Binding-site contacts:
Ligand atom O4 contacts residue TYR152 of chain 1.A at 2.9 Å (h-bond).
Ligand atom C13 contacts residue TRP109 of chain 1.A at 3.2 Å (hydrophobic).
Ligand atom N3 contacts residue MET58 of chain 1.A at 3.7 Å.
Ligand atom CD contacts residue TRP109 of chain 1.A at 3.7 Å (hydrophobic).
Ligand atom O contacts residue LYS150 of chain 1.A at 2.7 Å (salt-bridge).
Ligand atom C12 contacts residue TRP109 of chain 1.A at 3.2 Å (hydrophobic).
Ligand atom C2 contacts residue PHE55 of chain 1.A at 3.7 Å (hydrophobic).
Ligand atom C4A contacts residue MET58 of chain 1.A at 3.2 Å (hydrophobic).
Ligand atom C16 contacts residue TYR152 of chain 1.A at 3.4 Å (hydrophobic).
Ligand atom C17 contacts residue LYS150 of chain 1.A at 3.8 Å.
Ligand atom C9 contacts residue TYR152 of chain 1.A at 3.8 Å (hydrophobic).
Ligand atom C9 contacts residue TYR83 of chain 1.A at 3.7 Å (hydrophobic).
Ligand atom C15 contacts residue TYR152 of chain 1.A at 3.3 Å (hydrophobic).
Ligand atom O contacts residue ARG148 of chain 1.A at 3.4 Å (salt-bridge).
Ligand atom NA2 contacts residue MET58 of chain 1.A at 3.8 Å.
Ligand atom OE1 contacts residue TRP109 of chain 1.A at 3.5 Å.
Ligand atom C4 contacts residue MET58 of chain 1.A at 3.8 Å (hydrophobic).
Ligand atom NA2 contacts residue PHE55 of chain 1.A at 3.7 Å.
Ligand atom C14 contacts residue TYR152 of chain 1.A at 3.8 Å (hydrophobic).
Ligand atom C7 contacts residue TYR83 of chain 1.A at 3.8 Å (hydrophobic).
Ligand atom C18 contacts residue TRP109 of chain 1.A at 3.5 Å (hydrophobic).
Ligand atom N3 contacts residue GLU61 of chain 1.A at 2.6 Å (salt-bridge).
Ligand atom O4 contacts residue GLU61 of chain 1.A at 3.6 Å (salt-bridge).
Ligand atom C2 contacts residue GLU61 of chain 1.A at 3.6 Å.
Ligand atom C16 contacts residue TYR83 of chain 1.A at 3.7 Å (hydrophobic).
Ligand atom C2 contacts residue LEU56 of chain 1.A at 3.6 Å (hydrophobic).
Ligand atom C6 contacts residue TYR152 of chain 1.A at 3.5 Å (hydrophobic).
Ligand atom N8 contacts residue PRO81 of chain 1.A at 3.7 Å.
Ligand atom C15 contacts residue TYR83 of chain 1.A at 3.4 Å (hydrophobic).
Ligand atom N contacts residue ARG148 of chain 1.A at 3.4 Å (salt-bridge).
Ligand atom C4 contacts residue TYR152 of chain 1.A at 3.8 Å (hydrophobic).
Ligand atom OE1 contacts residue LYS18 of chain 1.A at 3.6 Å.
Ligand atom C4 contacts residue GLU61 of chain 1.A at 3.5 Å.
Ligand atom O5 contacts residue PHE85 of chain 1.A at 3.6 Å.
Ligand atom O4 contacts residue ARG148 of chain 1.A at 3.0 Å (salt-bridge).
Ligand atom NA2 contacts residue GLU61 of chain 1.A at 2.9 Å (salt-bridge).
Ligand atom NA2 contacts residue LEU56 of chain 1.A at 2.4 Å (h-bond).
Ligand atom N5 contacts residue TYR152 of chain 1.A at 2.8 Å (h-bond).
Ligand atom C18 contacts residue PHE85 of chain 1.A at 3.6 Å (hydrophobic).
Ligand atom O contacts residue GLY149 of chain 1.A at 3.4 Å (h-bond).

Sequence of chain 1.A:
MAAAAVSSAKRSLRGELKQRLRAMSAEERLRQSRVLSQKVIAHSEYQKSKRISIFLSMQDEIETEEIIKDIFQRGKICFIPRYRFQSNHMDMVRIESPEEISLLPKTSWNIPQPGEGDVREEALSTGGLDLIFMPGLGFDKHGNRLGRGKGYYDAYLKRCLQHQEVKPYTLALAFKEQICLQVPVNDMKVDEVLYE

This small molecule binds to this protein.
Small molecule (SMILES): N[C@@H]1N[C@@H]2NC[C@@H](CN(C=O)c3ccc(C(=O)N[C@H](CCC(=O)O)C(=O)O)cc3)N[C@H]2[C@H](O)N1